Sequence of chain 8.K:
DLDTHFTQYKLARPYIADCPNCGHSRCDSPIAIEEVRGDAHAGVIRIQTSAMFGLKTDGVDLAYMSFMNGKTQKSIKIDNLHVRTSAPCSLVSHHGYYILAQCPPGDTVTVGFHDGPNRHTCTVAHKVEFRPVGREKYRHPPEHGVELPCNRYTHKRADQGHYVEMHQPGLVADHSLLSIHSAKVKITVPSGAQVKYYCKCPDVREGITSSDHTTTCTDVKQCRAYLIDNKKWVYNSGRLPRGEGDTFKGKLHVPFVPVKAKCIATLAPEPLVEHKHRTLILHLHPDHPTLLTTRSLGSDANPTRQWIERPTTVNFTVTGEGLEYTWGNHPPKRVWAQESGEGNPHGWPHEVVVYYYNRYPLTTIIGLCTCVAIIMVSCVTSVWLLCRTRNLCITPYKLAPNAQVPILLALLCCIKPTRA

Binding-site contacts:
Ligand atom C5 contacts residue ASN315 of chain 8.K at 3.7 Å.
Ligand atom O5 contacts residue THR313 of chain 8.K at 4.3 Å.
Ligand atom C6 contacts residue THR313 of chain 8.K at 4.5 Å.
Ligand atom C3 contacts residue ASN315 of chain 8.K at 3.8 Å.
Ligand atom O7 contacts residue ASN315 of chain 8.K at 4.2 Å.
Ligand atom N2 contacts residue ASN315 of chain 8.K at 2.8 Å (h-bond).
Ligand atom C2 contacts residue ASN315 of chain 8.K at 2.5 Å.
Ligand atom C7 contacts residue ASN315 of chain 8.K at 3.3 Å.
Ligand atom C8 contacts residue ILE281 of chain 8.K at 4.5 Å (hydrophobic).
Ligand atom C1 contacts residue ASN315 of chain 8.K at 1.4 Å.
Ligand atom C6 contacts residue ASN315 of chain 8.K at 4.5 Å.
Ligand atom C1 contacts residue VAL314 of chain 8.K at 4.4 Å (hydrophobic).
Ligand atom C8 contacts residue ASN315 of chain 8.K at 3.5 Å.
Ligand atom O5 contacts residue ASN315 of chain 8.K at 2.4 Å (h-bond).
Ligand atom C4 contacts residue ASN315 of chain 8.K at 4.3 Å.
Ligand atom O5 contacts residue VAL314 of chain 8.K at 3.8 Å.

This small molecule binds to this protein.
Small molecule (SMILES): CC(=O)N[C@@H]1[C@@H](O)[C@H](O)[C@@H](CO)O[C@H]1O